This protein binds this small molecule.
Small molecule (SMILES): CC(=O)N[C@@H]1[C@@H](O)[C@H](O)[C@@H](CO)O[C@H]1O

Binding-site contacts:
Ligand atom C3 contacts residue ASN68 of chain 2.A at 3.8 Å.
Ligand atom C1 contacts residue ASN68 of chain 2.A at 1.4 Å.
Ligand atom C2 contacts residue THR70 of chain 2.A at 4.4 Å.
Ligand atom C7 contacts residue ASN68 of chain 2.A at 3.3 Å.
Ligand atom O7 contacts residue ASN68 of chain 2.A at 3.0 Å (h-bond).
Ligand atom O5 contacts residue ASN68 of chain 2.A at 2.4 Å (h-bond).
Ligand atom C2 contacts residue ASN68 of chain 2.A at 2.4 Å.
Ligand atom N2 contacts residue THR70 of chain 2.A at 3.9 Å.
Ligand atom C1 contacts residue THR70 of chain 2.A at 4.0 Å.
Ligand atom C4 contacts residue ASN68 of chain 2.A at 4.2 Å.
Ligand atom N2 contacts residue ASN68 of chain 2.A at 2.9 Å (h-bond).
Ligand atom O7 contacts residue HIS67 of chain 2.A at 3.8 Å.
Ligand atom C8 contacts residue ASN68 of chain 2.A at 3.5 Å.
Ligand atom C5 contacts residue ASN68 of chain 2.A at 3.7 Å.

Sequence of chain 2.A:
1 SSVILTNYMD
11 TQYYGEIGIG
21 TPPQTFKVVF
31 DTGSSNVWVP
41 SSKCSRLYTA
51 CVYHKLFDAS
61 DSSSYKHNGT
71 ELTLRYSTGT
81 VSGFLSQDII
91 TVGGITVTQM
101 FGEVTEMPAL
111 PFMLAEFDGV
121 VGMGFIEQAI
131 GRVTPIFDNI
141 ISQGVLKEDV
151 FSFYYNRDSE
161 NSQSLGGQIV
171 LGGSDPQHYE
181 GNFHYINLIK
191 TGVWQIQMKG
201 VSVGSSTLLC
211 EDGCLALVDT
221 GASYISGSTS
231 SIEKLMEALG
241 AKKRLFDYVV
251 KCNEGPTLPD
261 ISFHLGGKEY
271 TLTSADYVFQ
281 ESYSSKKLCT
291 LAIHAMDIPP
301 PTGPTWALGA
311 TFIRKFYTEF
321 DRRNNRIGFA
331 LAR